The protein below binds the small molecule below.
Small molecule (SMILES): CC(=O)N[C@H]1[C@H](O[C@H]2[C@H](O)[C@@H](NC(C)=O)CO[C@@H]2CO)O[C@H](CO)[C@@H](O)[C@@H]1O

Sequence of chain 1.A:
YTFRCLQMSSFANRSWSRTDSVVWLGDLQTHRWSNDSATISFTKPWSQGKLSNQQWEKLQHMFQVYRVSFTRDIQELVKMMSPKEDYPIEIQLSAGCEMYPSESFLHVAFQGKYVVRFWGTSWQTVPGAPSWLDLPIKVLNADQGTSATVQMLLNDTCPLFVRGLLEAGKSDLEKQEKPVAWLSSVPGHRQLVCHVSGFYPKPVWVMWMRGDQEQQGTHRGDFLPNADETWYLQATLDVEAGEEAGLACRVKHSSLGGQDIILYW

Binding-site contacts:
Ligand atom O5 contacts residue ASN165 of chain 1.A at 2.3 Å (h-bond).
Ligand atom C8 contacts residue GLY130 of chain 1.A at 4.1 Å.
Ligand atom C2 contacts residue ASN165 of chain 1.A at 2.3 Å.
Ligand atom C1 contacts residue ASN165 of chain 1.A at 1.4 Å.
Ligand atom C4 contacts residue ASN165 of chain 1.A at 4.2 Å.
Ligand atom N2 contacts residue ASN165 of chain 1.A at 2.8 Å (h-bond).
Ligand atom C6 contacts residue GLY130 of chain 1.A at 4.1 Å.
Ligand atom N2 contacts residue GLN161 of chain 1.A at 3.1 Å (h-bond).
Ligand atom C4 contacts residue GLY130 of chain 1.A at 4.2 Å.
Ligand atom O4 contacts residue GLY130 of chain 1.A at 3.9 Å.
Ligand atom C3 contacts residue ASN165 of chain 1.A at 3.7 Å.
Ligand atom C3 contacts residue THR131 of chain 1.A at 4.0 Å.
Ligand atom O4 contacts residue THR131 of chain 1.A at 3.8 Å.
Ligand atom O3 contacts residue GLN161 of chain 1.A at 3.8 Å.
Ligand atom C7 contacts residue ASN165 of chain 1.A at 3.0 Å.
Ligand atom C7 contacts residue GLN161 of chain 1.A at 3.8 Å.
Ligand atom O7 contacts residue ASN165 of chain 1.A at 3.0 Å (h-bond).
Ligand atom C5 contacts residue ASN165 of chain 1.A at 3.6 Å.
Ligand atom C7 contacts residue GLY130 of chain 1.A at 3.5 Å.
Ligand atom C1 contacts residue GLY130 of chain 1.A at 4.2 Å.
Ligand atom O7 contacts residue TRP129 of chain 1.A at 3.9 Å.
Ligand atom O7 contacts residue GLY130 of chain 1.A at 3.2 Å.
Ligand atom C8 contacts residue GLN161 of chain 1.A at 3.5 Å.
Ligand atom C2 contacts residue GLN161 of chain 1.A at 4.0 Å.
Ligand atom C3 contacts residue GLN161 of chain 1.A at 3.8 Å.
Ligand atom N2 contacts residue GLY130 of chain 1.A at 4.1 Å.
Ligand atom O3 contacts residue THR131 of chain 1.A at 3.8 Å.
Ligand atom C3 contacts residue GLY130 of chain 1.A at 3.9 Å.
Ligand atom O7 contacts residue THR131 of chain 1.A at 3.8 Å.
Ligand atom C5 contacts residue GLY130 of chain 1.A at 3.8 Å.
Ligand atom C8 contacts residue ASN165 of chain 1.A at 4.2 Å.
Ligand atom O5 contacts residue GLY130 of chain 1.A at 4.5 Å.
Ligand atom C8 contacts residue TRP129 of chain 1.A at 3.6 Å (hydrophobic).